Sequence of chain 1.A:
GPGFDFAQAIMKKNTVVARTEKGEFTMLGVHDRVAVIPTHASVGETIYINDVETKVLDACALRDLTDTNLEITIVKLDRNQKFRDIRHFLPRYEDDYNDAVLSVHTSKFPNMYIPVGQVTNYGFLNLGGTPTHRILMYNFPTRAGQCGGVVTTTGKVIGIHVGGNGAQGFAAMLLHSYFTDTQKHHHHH

Binding-site contacts:
Ligand atom C9 contacts residue HIS40 of chain 1.A at 3.6 Å.
Ligand atom C37 contacts residue VAL162 of chain 1.A at 3.5 Å (hydrophobic).
Ligand atom C59 contacts residue CYS147 of chain 1.A at 3.2 Å (hydrophobic).
Ligand atom C45 contacts residue ASN165 of chain 1.A at 3.8 Å.
Ligand atom N49 contacts residue CYS147 of chain 1.A at 3.0 Å (h-bond).
Ligand atom C25 contacts residue GLY164 of chain 1.A at 3.7 Å.
Ligand atom O19 contacts residue GLY128 of chain 1.A at 3.1 Å (h-bond).
Ligand atom O35 contacts residue GLY163 of chain 1.A at 3.2 Å.
Ligand atom O66 contacts residue HIS161 of chain 1.A at 2.8 Å (h-bond).
Ligand atom C2 contacts residue LEU125 of chain 1.A at 3.7 Å (hydrophobic).
Ligand atom C11 contacts residue HIS40 of chain 1.A at 3.8 Å.
Ligand atom C61 contacts residue GLY164 of chain 1.A at 3.6 Å.
Ligand atom O35 contacts residue GLY164 of chain 1.A at 3.1 Å (h-bond).
Ligand atom C11 contacts residue GLU71 of chain 1.A at 3.5 Å.
Ligand atom N69 contacts residue THR142 of chain 1.A at 3.1 Å (h-bond).
Ligand atom C82 contacts residue CYS147 of chain 1.A at 2.9 Å (hydrophobic).
Ligand atom C61 contacts residue GLY163 of chain 1.A at 3.7 Å.
Ligand atom C11 contacts residue PRO38 of chain 1.A at 3.7 Å (hydrophobic).
Ligand atom O88 contacts residue GLY145 of chain 1.A at 3.5 Å (h-bond).
Ligand atom C65 contacts residue GLY163 of chain 1.A at 3.7 Å.
Ligand atom C39 contacts residue VAL162 of chain 1.A at 3.8 Å (hydrophobic).
Ligand atom N21 contacts residue GLY164 of chain 1.A at 3.0 Å (h-bond).
Ligand atom O66 contacts residue GLY163 of chain 1.A at 3.4 Å.
Ligand atom C9 contacts residue ALA41 of chain 1.A at 3.7 Å (hydrophobic).
Ligand atom C63 contacts residue CYS147 of chain 1.A at 1.8 Å (hydrophobic).
Ligand atom C65 contacts residue THR142 of chain 1.A at 3.5 Å.
Ligand atom C45 contacts residue GLY164 of chain 1.A at 3.6 Å.
Ligand atom N49 contacts residue VAL162 of chain 1.A at 3.1 Å (h-bond).
Ligand atom C55 contacts residue VAL162 of chain 1.A at 3.0 Å (hydrophobic).
Ligand atom C65 contacts residue GLY164 of chain 1.A at 3.4 Å.
Ligand atom C11 contacts residue VAL162 of chain 1.A at 3.6 Å (hydrophobic).
Ligand atom C9 contacts residue PHE25 of chain 1.A at 3.5 Å (hydrophobic).
Ligand atom C57 contacts residue CYS147 of chain 1.A at 2.8 Å (hydrophobic).
Ligand atom O66 contacts residue GLY164 of chain 1.A at 3.4 Å (h-bond).
Ligand atom C2 contacts residue ASN126 of chain 1.A at 3.4 Å.
Ligand atom C7 contacts residue HIS40 of chain 1.A at 3.6 Å.
Ligand atom O66 contacts residue ARG143 of chain 1.A at 3.6 Å.
Ligand atom O66 contacts residue THR142 of chain 1.A at 2.6 Å (h-bond).
Ligand atom O88 contacts residue ALA144 of chain 1.A at 3.3 Å.
Ligand atom C53 contacts residue HIS40 of chain 1.A at 3.7 Å.

This small molecule binds to this protein.
Small molecule (SMILES): CCOC(=O)CC[C@H](C[C@@H]1CCNC1=O)NC(=O)[C@H](Cc1ccccc1)NC(=O)[C@@H](NC(=O)OC(C)(C)C)[C@@H](C)OC(C)(C)C